Sequence of chain 1.E:
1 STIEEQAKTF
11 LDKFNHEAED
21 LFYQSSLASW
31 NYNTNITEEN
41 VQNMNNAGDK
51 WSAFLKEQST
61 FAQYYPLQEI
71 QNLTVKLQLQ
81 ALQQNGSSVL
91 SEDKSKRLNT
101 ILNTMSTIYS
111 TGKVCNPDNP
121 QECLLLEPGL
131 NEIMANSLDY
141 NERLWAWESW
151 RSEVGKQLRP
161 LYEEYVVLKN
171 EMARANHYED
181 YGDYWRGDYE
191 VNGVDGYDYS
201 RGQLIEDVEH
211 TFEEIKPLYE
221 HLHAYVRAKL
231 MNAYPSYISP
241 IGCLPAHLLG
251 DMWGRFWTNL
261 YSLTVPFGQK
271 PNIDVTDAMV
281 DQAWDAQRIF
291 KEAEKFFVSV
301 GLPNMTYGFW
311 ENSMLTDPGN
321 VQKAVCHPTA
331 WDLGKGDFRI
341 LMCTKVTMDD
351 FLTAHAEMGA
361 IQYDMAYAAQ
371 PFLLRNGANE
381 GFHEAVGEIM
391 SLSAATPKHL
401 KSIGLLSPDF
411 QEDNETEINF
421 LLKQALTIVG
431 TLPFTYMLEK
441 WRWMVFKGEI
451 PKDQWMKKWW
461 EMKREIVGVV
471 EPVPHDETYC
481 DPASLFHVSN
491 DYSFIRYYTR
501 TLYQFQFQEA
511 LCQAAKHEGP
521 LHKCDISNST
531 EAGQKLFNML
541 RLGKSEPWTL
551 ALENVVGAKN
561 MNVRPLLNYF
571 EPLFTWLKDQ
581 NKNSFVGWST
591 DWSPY

A small-molecule ligand and the protein it binds are described below.
Small molecule (SMILES): CC(=O)N[C@@H]1[C@@H](O)[C@H](O)[C@@H](CO)O[C@H]1O

Binding-site contacts:
Ligand atom C8 contacts residue ASN304 of chain 1.E at 3.4 Å.
Ligand atom O6 contacts residue LYS291 of chain 1.E at 3.5 Å.
Ligand atom C5 contacts residue ASN304 of chain 1.E at 3.7 Å.
Ligand atom C1 contacts residue GLU294 of chain 1.E at 4.4 Å.
Ligand atom C4 contacts residue ASN304 of chain 1.E at 4.2 Å.
Ligand atom C3 contacts residue ASN304 of chain 1.E at 3.8 Å.
Ligand atom O5 contacts residue GLU294 of chain 1.E at 3.7 Å.
Ligand atom C5 contacts residue GLU294 of chain 1.E at 4.5 Å.
Ligand atom O7 contacts residue ASN304 of chain 1.E at 4.3 Å.
Ligand atom C6 contacts residue LYS291 of chain 1.E at 3.6 Å.
Ligand atom C6 contacts residue GLU294 of chain 1.E at 3.9 Å.
Ligand atom C1 contacts residue ASN304 of chain 1.E at 1.4 Å.
Ligand atom C7 contacts residue ASN304 of chain 1.E at 3.3 Å.
Ligand atom C2 contacts residue ASN304 of chain 1.E at 2.4 Å.
Ligand atom N2 contacts residue ASN304 of chain 1.E at 2.9 Å (h-bond).
Ligand atom O5 contacts residue ASN304 of chain 1.E at 2.4 Å (h-bond).